Binding-site contacts:
Ligand atom C2 contacts residue ILE13 of chain 1.A at 3.9 Å (hydrophobic).
Ligand atom O4 contacts residue ILE52 of chain 1.A at 3.5 Å.
Ligand atom C1 contacts residue PHE1 of chain 1.A at 3.7 Å (hydrophobic).
Ligand atom O6 contacts residue ASN46 of chain 1.A at 3.1 Å (h-bond).
Ligand atom C3 contacts residue GLN133 of chain 1.A at 4.0 Å.
Ligand atom O6 contacts residue TYR48 of chain 1.A at 4.0 Å.
Ligand atom C11 contacts residue TYR48 of chain 1.A at 3.5 Å (hydrophobic).
Ligand atom C2 contacts residue ASP140 of chain 1.A at 3.6 Å.
Ligand atom C4 contacts residue ASN135 of chain 1.A at 4.0 Å.
Ligand atom O3 contacts residue ASP140 of chain 1.A at 2.7 Å (salt-bridge).
Ligand atom O2 contacts residue PHE1 of chain 1.A at 2.9 Å (h-bond).
Ligand atom C10 contacts residue TYR48 of chain 1.A at 3.9 Å (hydrophobic).
Ligand atom C4 contacts residue GLN133 of chain 1.A at 3.7 Å.
Ligand atom O2 contacts residue ILE13 of chain 1.A at 3.5 Å.
Ligand atom O4 contacts residue ASN135 of chain 1.A at 2.9 Å (h-bond).
Ligand atom O4 contacts residue ASP54 of chain 1.A at 2.6 Å (salt-bridge).
Ligand atom O4 contacts residue GLN133 of chain 1.A at 3.5 Å (h-bond).
Ligand atom C9 contacts residue TYR48 of chain 1.A at 3.8 Å (hydrophobic).
Ligand atom C13 contacts residue TYR48 of chain 1.A at 3.8 Å (hydrophobic).
Ligand atom O3 contacts residue GLN133 of chain 1.A at 3.1 Å (h-bond).
Ligand atom C6 contacts residue TYR48 of chain 1.A at 3.7 Å (hydrophobic).
Ligand atom O3 contacts residue PHE142 of chain 1.A at 3.9 Å.
Ligand atom O6 contacts residue PHE1 of chain 1.A at 2.7 Å (h-bond).
Ligand atom C5 contacts residue ILE52 of chain 1.A at 4.0 Å (hydrophobic).
Ligand atom C6 contacts residue PHE1 of chain 1.A at 3.7 Å (hydrophobic).
Ligand atom C4 contacts residue ASP54 of chain 1.A at 3.4 Å.
Ligand atom C6 contacts residue ASP47 of chain 1.A at 3.7 Å.
Ligand atom C3 contacts residue ASN135 of chain 1.A at 3.8 Å.
Ligand atom O5 contacts residue ASP47 of chain 1.A at 3.9 Å.
Ligand atom C12 contacts residue TYR48 of chain 1.A at 3.9 Å (hydrophobic).
Ligand atom C3 contacts residue ASP140 of chain 1.A at 3.1 Å.
Ligand atom C4 contacts residue PHE1 of chain 1.A at 3.7 Å (hydrophobic).
Ligand atom O6 contacts residue ASP47 of chain 1.A at 2.9 Å (salt-bridge).
Ligand atom C5 contacts residue PHE1 of chain 1.A at 3.7 Å (hydrophobic).
Ligand atom O6 contacts residue ASP54 of chain 1.A at 2.5 Å (salt-bridge).
Ligand atom O3 contacts residue ASN135 of chain 1.A at 3.5 Å (h-bond).
Ligand atom C6 contacts residue ASP54 of chain 1.A at 3.4 Å.
Ligand atom C6 contacts residue ASN46 of chain 1.A at 3.2 Å.
Ligand atom C2 contacts residue PHE1 of chain 1.A at 3.8 Å (hydrophobic).
Ligand atom O5 contacts residue PHE1 of chain 1.A at 3.0 Å (h-bond).

The small molecule below binds the protein below.
Small molecule (SMILES): CCCCCCCO[C@H]1O[C@H](CO)[C@@H](O)[C@H](O)[C@@H]1O

Sequence of chain 1.A:
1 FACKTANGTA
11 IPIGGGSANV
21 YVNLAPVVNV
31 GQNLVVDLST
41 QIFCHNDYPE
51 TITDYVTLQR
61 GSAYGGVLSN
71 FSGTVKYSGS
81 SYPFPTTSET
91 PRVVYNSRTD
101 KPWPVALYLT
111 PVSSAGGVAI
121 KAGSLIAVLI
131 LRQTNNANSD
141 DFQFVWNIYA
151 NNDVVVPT